Sequence of chain 1.A:
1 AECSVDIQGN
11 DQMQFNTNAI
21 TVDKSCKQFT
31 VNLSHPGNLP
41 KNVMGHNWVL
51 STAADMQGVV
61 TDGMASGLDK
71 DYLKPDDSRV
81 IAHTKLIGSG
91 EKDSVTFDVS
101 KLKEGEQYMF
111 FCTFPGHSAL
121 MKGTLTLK

A protein and the small-molecule ligand that binds it are described below.
Small molecule (SMILES): c1ccn2->[Os+2]3(n4ccnc4)(<-n4ccccc4-c2c1)<-n1ccccc1-c1ccccn->31

Binding-site contacts:
Ligand atom C32 contacts residue LOS1 of chain 1.E at 0.8 Å.
Ligand atom NE2 contacts residue LOS1 of chain 1.E at 0.5 Å.
Ligand atom C36 contacts residue LOS1 of chain 1.E at 0.9 Å.
Ligand atom C11 contacts residue LOS1 of chain 1.E at 0.5 Å.
Ligand atom CE1 contacts residue LOS1 of chain 1.E at 0.8 Å.
Ligand atom CG contacts residue LOS1 of chain 1.E at 0.3 Å.
Ligand atom C31 contacts residue LOS1 of chain 1.E at 0.9 Å.
Ligand atom C6 contacts residue ASP77 of chain 1.A at 3.0 Å.
Ligand atom C4 contacts residue LOS1 of chain 1.E at 0.4 Å.
Ligand atom C4 contacts residue LYS74 of chain 1.A at 3.0 Å.
Ligand atom C29 contacts residue LOS1 of chain 1.E at 0.8 Å.
Ligand atom C3 contacts residue LOS1 of chain 1.E at 0.8 Å.
Ligand atom C36 contacts residue HIS83 of chain 1.A at 3.1 Å.
Ligand atom N13 contacts residue HIS83 of chain 1.A at 2.9 Å (h-bond).
Ligand atom N13 contacts residue LOS1 of chain 1.E at 0.7 Å (h-bond).
Ligand atom C33 contacts residue LOS1 of chain 1.E at 0.7 Å.
Ligand atom N26 contacts residue LOS1 of chain 1.E at 0.6 Å.
Ligand atom C35 contacts residue LOS1 of chain 1.E at 0.8 Å.
Ligand atom C12 contacts residue LOS1 of chain 1.E at 0.7 Å.
Ligand atom C5 contacts residue LYS74 of chain 1.A at 3.1 Å.
Ligand atom C30 contacts residue LOS1 of chain 1.E at 0.7 Å.
Ligand atom C27 contacts residue LOS1 of chain 1.E at 0.9 Å.
Ligand atom C5 contacts residue ASP77 of chain 1.A at 2.8 Å.
Ligand atom OS contacts residue LOS1 of chain 1.E at 1.0 Å.
Ligand atom ND1 contacts residue LOS1 of chain 1.E at 0.4 Å (h-bond).
Ligand atom N37 contacts residue LOS1 of chain 1.E at 1.0 Å (h-bond).
Ligand atom C8 contacts residue LOS1 of chain 1.E at 1.1 Å.
Ligand atom C5 contacts residue LOS1 of chain 1.E at 1.2 Å.
Ligand atom N2 contacts residue LOS1 of chain 1.E at 0.8 Å.
Ligand atom OS contacts residue HIS83 of chain 1.A at 2.1 Å.
Ligand atom C10 contacts residue LOS1 of chain 1.E at 0.5 Å.
Ligand atom N2 contacts residue HIS83 of chain 1.A at 2.9 Å (h-bond).
Ligand atom C7 contacts residue LOS1 of chain 1.E at 0.6 Å.
Ligand atom C6 contacts residue LOS1 of chain 1.E at 1.1 Å.
Ligand atom N37 contacts residue HIS83 of chain 1.A at 3.0 Å (h-bond).
Ligand atom CD2 contacts residue LOS1 of chain 1.E at 0.3 Å.
Ligand atom C9 contacts residue LOS1 of chain 1.E at 1.3 Å.
Ligand atom ND1 contacts residue HIS83 of chain 1.A at 2.9 Å (h-bond).
Ligand atom C34 contacts residue LOS1 of chain 1.E at 0.8 Å.
Ligand atom C28 contacts residue LOS1 of chain 1.E at 0.9 Å.